This protein binds this small molecule.
Small molecule (SMILES): CC(C)CCC[C@@H](C)[C@H]1CC[C@H]2[C@@H]3CC=C4C[C@@H](O)CC[C@]4(C)[C@H]3CC[C@]12C

Sequence of chain 1.A:
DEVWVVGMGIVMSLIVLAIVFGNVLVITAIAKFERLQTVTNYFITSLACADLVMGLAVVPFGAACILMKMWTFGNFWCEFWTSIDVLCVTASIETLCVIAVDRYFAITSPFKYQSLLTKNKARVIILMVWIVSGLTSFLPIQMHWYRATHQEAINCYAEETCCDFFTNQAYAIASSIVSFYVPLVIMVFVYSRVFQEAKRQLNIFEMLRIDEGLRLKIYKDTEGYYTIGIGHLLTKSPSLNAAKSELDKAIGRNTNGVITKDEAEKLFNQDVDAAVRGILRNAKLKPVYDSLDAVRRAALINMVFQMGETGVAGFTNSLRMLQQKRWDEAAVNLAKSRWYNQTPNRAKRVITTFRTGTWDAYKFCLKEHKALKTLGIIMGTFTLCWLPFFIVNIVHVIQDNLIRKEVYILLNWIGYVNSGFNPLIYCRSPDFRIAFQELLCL

Binding-site contacts:
Ligand atom C17 contacts residue ILE130 of chain 1.A at 4.1 Å (hydrophobic).
Ligand atom C24 contacts residue TRP134 of chain 1.A at 3.6 Å (hydrophobic).
Ligand atom C3 contacts residue TYR46 of chain 1.A at 3.4 Å (hydrophobic).
Ligand atom C1 contacts residue THR49 of chain 1.A at 3.6 Å.
Ligand atom C12 contacts residue THR49 of chain 1.A at 4.5 Å.
Ligand atom C13 contacts residue ILE130 of chain 1.A at 4.4 Å (hydrophobic).
Ligand atom C10 contacts residue THR49 of chain 1.A at 4.4 Å.
Ligand atom C23 contacts residue TRP134 of chain 1.A at 4.4 Å (hydrophobic).
Ligand atom C4 contacts residue TYR46 of chain 1.A at 4.1 Å (hydrophobic).
Ligand atom C6 contacts residue ARG127 of chain 1.A at 3.7 Å.
Ligand atom C7 contacts residue ILE130 of chain 1.A at 4.3 Å (hydrophobic).
Ligand atom C14 contacts residue ILE130 of chain 1.A at 3.5 Å (hydrophobic).
Ligand atom C25 contacts residue TRP134 of chain 1.A at 4.5 Å (hydrophobic).
Ligand atom C21 contacts residue CYS53 of chain 1.A at 3.6 Å (hydrophobic).
Ligand atom C17 contacts residue TRP134 of chain 1.A at 3.9 Å (hydrophobic).
Ligand atom C15 contacts residue ILE130 of chain 1.A at 3.7 Å (hydrophobic).
Ligand atom C2 contacts residue THR49 of chain 1.A at 4.3 Å.
Ligand atom C16 contacts residue TRP134 of chain 1.A at 3.9 Å (hydrophobic).
Ligand atom C11 contacts residue CYS53 of chain 1.A at 4.1 Å (hydrophobic).
Ligand atom C15 contacts residue LEU131 of chain 1.A at 3.7 Å (hydrophobic).
Ligand atom C12 contacts residue SER50 of chain 1.A at 4.2 Å.
Ligand atom C16 contacts residue ILE130 of chain 1.A at 3.6 Å (hydrophobic).
Ligand atom C9 contacts residue THR49 of chain 1.A at 4.5 Å.
Ligand atom C22 contacts residue TRP134 of chain 1.A at 3.6 Å (hydrophobic).
Ligand atom C7 contacts residue ARG127 of chain 1.A at 4.1 Å.
Ligand atom C16 contacts residue LEU131 of chain 1.A at 4.2 Å (hydrophobic).
Ligand atom C12 contacts residue CYS53 of chain 1.A at 3.6 Å (hydrophobic).
Ligand atom C11 contacts residue THR49 of chain 1.A at 3.8 Å.
Ligand atom O1 contacts residue TYR46 of chain 1.A at 3.2 Å (h-bond).
Ligand atom C20 contacts residue TRP134 of chain 1.A at 4.3 Å (hydrophobic).
Ligand atom O1 contacts residue GLN41 of chain 1.A at 3.5 Å (h-bond).
Ligand atom C1 contacts residue TYR46 of chain 1.A at 4.4 Å (hydrophobic).